Sequence of chain 12.A:
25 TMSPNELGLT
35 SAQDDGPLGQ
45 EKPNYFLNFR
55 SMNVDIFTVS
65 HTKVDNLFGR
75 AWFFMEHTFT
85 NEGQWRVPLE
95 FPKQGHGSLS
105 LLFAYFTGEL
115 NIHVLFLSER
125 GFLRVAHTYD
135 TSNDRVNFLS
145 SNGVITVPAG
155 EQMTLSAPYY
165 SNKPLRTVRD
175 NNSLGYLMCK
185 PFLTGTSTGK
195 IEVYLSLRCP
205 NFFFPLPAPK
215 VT

Sequence of chain 12.B:
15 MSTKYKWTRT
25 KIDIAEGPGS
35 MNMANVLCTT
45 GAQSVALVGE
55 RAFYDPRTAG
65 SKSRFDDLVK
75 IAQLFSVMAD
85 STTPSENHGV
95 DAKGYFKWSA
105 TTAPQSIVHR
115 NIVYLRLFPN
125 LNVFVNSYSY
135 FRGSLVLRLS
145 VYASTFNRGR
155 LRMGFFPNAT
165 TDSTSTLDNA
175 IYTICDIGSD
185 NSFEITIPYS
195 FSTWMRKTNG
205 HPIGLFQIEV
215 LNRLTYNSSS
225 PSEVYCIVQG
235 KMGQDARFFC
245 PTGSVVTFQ

A small-molecule ligand and the protein it binds are described below.
Small molecule (SMILES): Nc1nc(=O)c2ncn([C@@H]3O[C@H](CO)[C@@H](O[P](=O)(O)OC[C@H]4O[C@@H](n5ccc(=O)[nH]c5=O)[C@H](O)[C@@H]4O[P](=O)(O)OC[C@H]4O[C@@H](n5ccc(=O)[nH]c5=O)[C@H](O)[C@@H]4O[P](=O)(O)OC[C@H]4O[C@@H](n5ccc(=O)[nH]c5=O)[C@H](O)[C@@H]4O[P](=O)(O)OC[C@H]4O[C@@H](n5ccc(=O)[nH]c5=O)[C@H](O)[C@@H]4O[P](=O)(O)OC[C@H]4O[C@@H](n5ccc(=O)[nH]c5=O)[C@H](O)[C@@H]4O)[C@H]3O)c2[nH]1

Binding-site contacts:
Ligand atom C5 contacts residue TRP21 of chain 15.B at 3.4 Å (hydrophobic).
Ligand atom C2 contacts residue TRP21 of chain 15.B at 3.8 Å (hydrophobic).
Ligand atom N3 contacts residue ASN205 of chain 12.A at 3.7 Å.
Ligand atom P contacts residue TYR19 of chain 14.B at 3.7 Å.
Ligand atom O2 contacts residue ARG55 of chain 12.B at 3.2 Å (salt-bridge).
Ligand atom C6 contacts residue TYR58 of chain 12.B at 3.5 Å (hydrophobic).
Ligand atom O2' contacts residue TYR19 of chain 14.B at 3.4 Å.
Ligand atom C4 contacts residue TRP21 of chain 15.B at 3.7 Å (hydrophobic).
Ligand atom N2 contacts residue ALA56 of chain 12.B at 3.3 Å (h-bond).
Ligand atom OP1 contacts residue TYR19 of chain 14.B at 3.1 Å (h-bond).
Ligand atom O4 contacts residue ARG68 of chain 12.B at 3.7 Å.
Ligand atom OP2 contacts residue THR17 of chain 15.B at 3.2 Å.
Ligand atom O3' contacts residue TYR19 of chain 14.B at 3.0 Å (h-bond).
Ligand atom O4' contacts residue CYS203 of chain 12.A at 3.5 Å (h-bond).
Ligand atom C1' contacts residue ARG55 of chain 12.B at 3.4 Å.
Ligand atom O2 contacts residue TYR58 of chain 12.B at 3.8 Å.
Ligand atom N1 contacts residue TYR58 of chain 12.B at 3.6 Å.
Ligand atom C6 contacts residue TRP21 of chain 15.B at 3.3 Å (hydrophobic).
Ligand atom OP2 contacts residue ARG202 of chain 12.A at 2.5 Å (salt-bridge).
Ligand atom O4 contacts residue TRP21 of chain 15.B at 3.6 Å.
Ligand atom C2 contacts residue ALA56 of chain 12.B at 3.7 Å (hydrophobic).
Ligand atom O6 contacts residue TYR58 of chain 12.B at 3.0 Å (h-bond).
Ligand atom N1 contacts residue ALA56 of chain 12.B at 3.2 Å (h-bond).
Ligand atom O3' contacts residue ARG55 of chain 12.B at 3.6 Å.
Ligand atom C4 contacts residue ARG68 of chain 12.B at 3.7 Å.
Ligand atom O4' contacts residue TRP21 of chain 15.B at 3.6 Å.
Ligand atom N3 contacts residue TRP21 of chain 15.B at 3.8 Å.
Ligand atom C5' contacts residue ARG202 of chain 12.A at 3.0 Å.
Ligand atom O4 contacts residue ASN205 of chain 12.A at 3.4 Å (h-bond).
Ligand atom OP2 contacts residue MET15 of chain 15.B at 3.5 Å.
Ligand atom N2 contacts residue THR17 of chain 15.B at 3.8 Å.
Ligand atom N2 contacts residue ARG55 of chain 12.B at 3.7 Å.
Ligand atom C1' contacts residue TRP21 of chain 15.B at 3.7 Å (hydrophobic).
Ligand atom O2' contacts residue THR17 of chain 15.B at 3.3 Å (h-bond).
Ligand atom C2' contacts residue ARG55 of chain 12.B at 3.6 Å.
Ligand atom OP1 contacts residue LYS18 of chain 14.B at 3.3 Å (salt-bridge).
Ligand atom O2' contacts residue ARG55 of chain 12.B at 2.7 Å (salt-bridge).
Ligand atom N1 contacts residue TRP21 of chain 15.B at 3.5 Å.
Ligand atom P contacts residue ARG202 of chain 12.A at 3.8 Å.
Ligand atom N3 contacts residue ARG55 of chain 12.B at 3.5 Å (salt-bridge).

Sequence of chain 15.B:
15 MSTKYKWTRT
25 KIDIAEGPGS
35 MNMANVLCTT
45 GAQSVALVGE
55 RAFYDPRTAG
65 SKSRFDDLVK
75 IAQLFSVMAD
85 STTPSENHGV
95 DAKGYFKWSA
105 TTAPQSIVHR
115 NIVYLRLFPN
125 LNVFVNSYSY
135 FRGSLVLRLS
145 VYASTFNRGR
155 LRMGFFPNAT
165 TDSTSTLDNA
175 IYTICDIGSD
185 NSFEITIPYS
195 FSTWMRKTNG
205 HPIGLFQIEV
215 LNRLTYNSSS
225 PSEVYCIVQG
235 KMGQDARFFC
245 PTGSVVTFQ

Sequence of chain 14.B:
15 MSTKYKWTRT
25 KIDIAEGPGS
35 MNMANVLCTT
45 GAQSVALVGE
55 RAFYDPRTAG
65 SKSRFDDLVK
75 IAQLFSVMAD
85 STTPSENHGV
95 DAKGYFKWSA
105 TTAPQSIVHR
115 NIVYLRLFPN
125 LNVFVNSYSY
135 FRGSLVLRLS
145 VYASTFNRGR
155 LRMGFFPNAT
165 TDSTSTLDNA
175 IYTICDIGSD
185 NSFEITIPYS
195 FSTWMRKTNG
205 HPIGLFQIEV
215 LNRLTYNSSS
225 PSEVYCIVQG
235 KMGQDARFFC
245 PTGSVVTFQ